Binding-site contacts:
Ligand atom C2' contacts residue DC1 of chain 46.F at 1.2 Å.
Ligand atom O5' contacts residue DC1 of chain 46.F at 1.2 Å (h-bond).
Ligand atom P contacts residue DC1 of chain 46.F at 1.1 Å.
Ligand atom OP2 contacts residue DC1 of chain 46.F at 1.0 Å.
Ligand atom C3' contacts residue PHE277 of chain 41.A at 3.6 Å (hydrophobic).
Ligand atom C1' contacts residue DC1 of chain 46.F at 1.3 Å.
Ligand atom OP1 contacts residue PHE277 of chain 41.A at 4.1 Å.
Ligand atom C5' contacts residue DC1 of chain 46.F at 1.4 Å.
Ligand atom OP1 contacts residue DC1 of chain 46.F at 0.4 Å (h-bond).
Ligand atom O4' contacts residue DC1 of chain 46.F at 0.3 Å (h-bond).
Ligand atom C2' contacts residue PHE277 of chain 41.A at 2.8 Å (hydrophobic).
Ligand atom C3' contacts residue DC1 of chain 46.F at 0.8 Å.
Ligand atom O3' contacts residue PHE277 of chain 41.A at 4.1 Å.
Ligand atom OP1 contacts residue ARG10 of chain 41.A at 3.8 Å.
Ligand atom C4' contacts residue DC1 of chain 46.F at 1.2 Å.
Ligand atom O3' contacts residue DC1 of chain 46.F at 1.1 Å (h-bond).
Ligand atom C1' contacts residue PHE277 of chain 41.A at 3.9 Å (hydrophobic).

This small molecule binds to this protein.
Small molecule (SMILES): Nc1ccn([C@H]2C[C@H](O)[C@@H](COP(=O)(O)O)O2)c(=O)n1

Sequence of chain 41.A:
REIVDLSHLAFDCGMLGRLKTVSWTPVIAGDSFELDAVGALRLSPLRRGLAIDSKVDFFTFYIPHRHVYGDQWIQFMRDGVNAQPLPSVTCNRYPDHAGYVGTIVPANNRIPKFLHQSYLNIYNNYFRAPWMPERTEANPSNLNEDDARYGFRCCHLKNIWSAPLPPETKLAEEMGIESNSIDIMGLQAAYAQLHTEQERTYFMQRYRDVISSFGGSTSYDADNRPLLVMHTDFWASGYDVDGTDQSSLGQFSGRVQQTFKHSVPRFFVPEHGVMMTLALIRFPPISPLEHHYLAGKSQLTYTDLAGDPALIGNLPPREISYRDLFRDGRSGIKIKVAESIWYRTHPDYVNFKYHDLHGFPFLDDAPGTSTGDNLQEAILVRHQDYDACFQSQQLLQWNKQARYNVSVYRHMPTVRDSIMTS